The small molecule below binds the protein below.
Small molecule (SMILES): Nc1nc2c(ncn2[C@@H]2O[C@H](CO[P](=O)(O)O[P](=O)(O)OP(O)(O)=S)[C@@H](O)[C@H]2O)c(=O)[nH]1

Sequence of chain 1.A:
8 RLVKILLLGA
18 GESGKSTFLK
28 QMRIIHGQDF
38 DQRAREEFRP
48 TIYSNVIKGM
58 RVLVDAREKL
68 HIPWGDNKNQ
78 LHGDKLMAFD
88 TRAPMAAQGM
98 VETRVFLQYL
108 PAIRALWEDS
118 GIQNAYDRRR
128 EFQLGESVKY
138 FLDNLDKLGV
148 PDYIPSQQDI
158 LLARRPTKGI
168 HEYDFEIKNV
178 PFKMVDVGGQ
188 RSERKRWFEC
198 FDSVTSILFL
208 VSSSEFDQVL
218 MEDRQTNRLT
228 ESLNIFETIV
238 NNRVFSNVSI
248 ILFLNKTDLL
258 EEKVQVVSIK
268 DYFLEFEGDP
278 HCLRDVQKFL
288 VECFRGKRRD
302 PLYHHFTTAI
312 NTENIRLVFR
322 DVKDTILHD

Binding-site contacts:
Ligand atom O3A contacts residue GLY21 of chain 1.A at 3.1 Å (h-bond).
Ligand atom C8 contacts residue THR24 of chain 1.A at 3.4 Å.
Ligand atom O6 contacts residue ALA310 of chain 1.A at 3.0 Å (h-bond).
Ligand atom O3' contacts residue SER134 of chain 1.A at 3.2 Å (h-bond).
Ligand atom O3' contacts residue LEU159 of chain 1.A at 2.9 Å (h-bond).
Ligand atom C6 contacts residue LYS253 of chain 1.A at 3.4 Å.
Ligand atom O1B contacts residue LYS22 of chain 1.A at 2.7 Å (salt-bridge).
Ligand atom O2B contacts residue SER23 of chain 1.A at 3.0 Å (h-bond).
Ligand atom PB contacts residue MG1 of chain 1.C at 3.4 Å.
Ligand atom O1B contacts residue GLY21 of chain 1.A at 3.0 Å (h-bond).
Ligand atom O2G contacts residue THR164 of chain 1.A at 3.1 Å (h-bond).
Ligand atom O6 contacts residue ASN252 of chain 1.A at 3.2 Å (h-bond).
Ligand atom C2' contacts residue THR24 of chain 1.A at 3.4 Å.
Ligand atom O3G contacts residue GLY186 of chain 1.A at 2.6 Å (h-bond).
Ligand atom S1G contacts residue ARG161 of chain 1.A at 3.3 Å (salt-bridge).
Ligand atom C2 contacts residue ILE311 of chain 1.A at 3.6 Å (hydrophobic).
Ligand atom C4 contacts residue ILE311 of chain 1.A at 3.5 Å (hydrophobic).
Ligand atom O6 contacts residue LYS253 of chain 1.A at 3.2 Å (salt-bridge).
Ligand atom O3A contacts residue GLU19 of chain 1.A at 3.5 Å.
Ligand atom O2' contacts residue LEU158 of chain 1.A at 2.7 Å (h-bond).
Ligand atom N7 contacts residue ASN252 of chain 1.A at 3.1 Å (h-bond).
Ligand atom N2 contacts residue ILE311 of chain 1.A at 3.5 Å.
Ligand atom O2A contacts residue ARG161 of chain 1.A at 3.0 Å (salt-bridge).
Ligand atom O1A contacts residue SER23 of chain 1.A at 3.5 Å (h-bond).
Ligand atom N2 contacts residue ASP255 of chain 1.A at 2.9 Å (salt-bridge).
Ligand atom O4' contacts residue LYS253 of chain 1.A at 3.4 Å (salt-bridge).
Ligand atom O2G contacts residue MG1 of chain 1.C at 2.2 Å.
Ligand atom PG contacts residue MG1 of chain 1.C at 3.4 Å.
Ligand atom O6 contacts residue THR309 of chain 1.A at 3.3 Å.
Ligand atom N7 contacts residue ALA310 of chain 1.A at 3.5 Å.
Ligand atom O1B contacts residue SER20 of chain 1.A at 3.2 Å (h-bond).
Ligand atom N1 contacts residue ASP255 of chain 1.A at 2.9 Å (salt-bridge).
Ligand atom O3B contacts residue ARG161 of chain 1.A at 3.1 Å (salt-bridge).
Ligand atom O2' contacts residue LEU159 of chain 1.A at 3.1 Å.
Ligand atom O3B contacts residue GLU19 of chain 1.A at 3.0 Å (salt-bridge).
Ligand atom O2B contacts residue MG1 of chain 1.C at 2.2 Å.
Ligand atom O1A contacts residue GLY21 of chain 1.A at 3.4 Å.
Ligand atom O3G contacts residue LYS22 of chain 1.A at 2.9 Å (salt-bridge).
Ligand atom O1A contacts residue THR24 of chain 1.A at 2.6 Å (h-bond).
Ligand atom N2 contacts residue LEU256 of chain 1.A at 3.5 Å.